Binding-site contacts:
Ligand atom OXT contacts residue PHE127 of chain 1.B at 4.0 Å.
Ligand atom C12 contacts residue TYR72 of chain 1.B at 3.1 Å (hydrophobic).
Ligand atom O3 contacts residue ALA195 of chain 1.B at 2.8 Å (h-bond).
Ligand atom C6 contacts residue ARG220 of chain 1.B at 3.9 Å.
Ligand atom O8 contacts residue TYR72 of chain 1.B at 2.4 Å (h-bond).
Ligand atom O5 contacts residue ASN255 of chain 1.B at 2.8 Å (h-bond).
Ligand atom O6 contacts residue ASN254 of chain 1.B at 2.9 Å (h-bond).
Ligand atom C11 contacts residue ASN254 of chain 1.B at 3.4 Å.
Ligand atom C5 contacts residue ALA194 of chain 1.B at 4.0 Å (hydrophobic).
Ligand atom C11 contacts residue ASN255 of chain 1.B at 3.8 Å.
Ligand atom C9 contacts residue TYR106 of chain 1.B at 3.6 Å (hydrophobic).
Ligand atom C4 contacts residue ARG220 of chain 1.B at 3.3 Å.
Ligand atom C5 contacts residue ALA195 of chain 1.B at 3.6 Å (hydrophobic).
Ligand atom C10 contacts residue PHE102 of chain 1.B at 3.5 Å (hydrophobic).
Ligand atom N3 contacts residue ASN255 of chain 1.B at 3.0 Å (h-bond).
Ligand atom O3 contacts residue PHE127 of chain 1.B at 3.9 Å.
Ligand atom C7 contacts residue ASN255 of chain 1.B at 3.5 Å.
Ligand atom O3 contacts residue ALA194 of chain 1.B at 3.5 Å.
Ligand atom N3 contacts residue LEU109 of chain 1.B at 4.0 Å.
Ligand atom C4 contacts residue TYR106 of chain 1.B at 3.5 Å (hydrophobic).
Ligand atom O6 contacts residue VAL253 of chain 1.B at 3.4 Å.
Ligand atom C6 contacts residue ASN255 of chain 1.B at 3.3 Å.
Ligand atom C9 contacts residue PHE102 of chain 1.B at 3.9 Å (hydrophobic).
Ligand atom C7 contacts residue TYR106 of chain 1.B at 3.5 Å (hydrophobic).
Ligand atom O8 contacts residue ASN254 of chain 1.B at 2.8 Å (h-bond).
Ligand atom C10 contacts residue ASN254 of chain 1.B at 3.9 Å.
Ligand atom O7 contacts residue TYR72 of chain 1.B at 3.1 Å (h-bond).
Ligand atom C12 contacts residue ASN254 of chain 1.B at 3.7 Å.
Ligand atom N2 contacts residue TYR106 of chain 1.B at 2.5 Å (h-bond).
Ligand atom OXT contacts residue ALA194 of chain 1.B at 3.4 Å.
Ligand atom O5 contacts residue ASN254 of chain 1.B at 3.2 Å (h-bond).
Ligand atom O5 contacts residue VAL253 of chain 1.B at 3.9 Å.
Ligand atom C8 contacts residue ASN255 of chain 1.B at 4.0 Å.
Ligand atom O5 contacts residue LEU109 of chain 1.B at 3.9 Å.
Ligand atom C7 contacts residue LEU109 of chain 1.B at 4.0 Å (hydrophobic).
Ligand atom C6 contacts residue TYR106 of chain 1.B at 3.9 Å (hydrophobic).
Ligand atom O6 contacts residue ARG105 of chain 1.B at 3.4 Å.
Ligand atom O3 contacts residue ARG220 of chain 1.B at 2.8 Å (salt-bridge).
Ligand atom C5 contacts residue ARG220 of chain 1.B at 3.3 Å.
Ligand atom OXT contacts residue ALA195 of chain 1.B at 3.9 Å.

Sequence of chain 1.B:
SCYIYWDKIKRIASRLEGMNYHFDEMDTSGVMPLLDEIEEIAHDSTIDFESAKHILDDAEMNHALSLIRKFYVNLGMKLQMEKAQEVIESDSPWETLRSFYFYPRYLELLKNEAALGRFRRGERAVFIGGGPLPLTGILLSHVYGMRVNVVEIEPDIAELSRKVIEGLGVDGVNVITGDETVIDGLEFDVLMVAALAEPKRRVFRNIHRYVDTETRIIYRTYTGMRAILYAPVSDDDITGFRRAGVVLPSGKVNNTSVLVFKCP

A protein and the small-molecule ligand that binds it are described below.
Small molecule (SMILES): N[C@@H](CCN[C@@H](CCC(=O)O)C(=O)O)C(=O)O